Binding-site contacts:
Ligand atom CAG contacts residue THR255 of chain 1.C at 3.5 Å.
Ligand atom CAP contacts residue TYR71 of chain 1.C at 3.6 Å (hydrophobic).
Ligand atom FAB contacts residue LEU99 of chain 1.C at 3.3 Å.
Ligand atom CAH contacts residue VFV1 of chain 1.M at 3.5 Å.
Ligand atom CAJ contacts residue GLY247 of chain 1.C at 3.6 Å.
Ligand atom CAW contacts residue ILE317 of chain 1.C at 3.6 Å (hydrophobic).
Ligand atom NBO contacts residue ILE317 of chain 1.C at 3.3 Å.
Ligand atom FAB contacts residue MET244 of chain 1.C at 3.3 Å.
Ligand atom CAT contacts residue ILE317 of chain 1.C at 3.7 Å (hydrophobic).
Ligand atom CAQ contacts residue PHE174 of chain 1.C at 3.5 Å (hydrophobic).
Ligand atom CAO contacts residue ALA84 of chain 1.C at 3.6 Å (hydrophobic).
Ligand atom NAX contacts residue HEM1 of chain 1.K at 2.1 Å.
Ligand atom OAA contacts residue PHE174 of chain 1.C at 3.3 Å.
Ligand atom NAY contacts residue LEU74 of chain 1.C at 3.2 Å.
Ligand atom CAM contacts residue PHE174 of chain 1.C at 3.6 Å (hydrophobic).
Ligand atom CAH contacts residue TRP179 of chain 1.C at 3.0 Å (hydrophobic).
Ligand atom FAC contacts residue ALA251 of chain 1.C at 3.2 Å.
Ligand atom CAL contacts residue VFV1 of chain 1.M at 3.6 Å.
Ligand atom CAE contacts residue TRP179 of chain 1.C at 3.2 Å (hydrophobic).
Ligand atom CBE contacts residue PHE79 of chain 1.C at 3.5 Å (hydrophobic).
Ligand atom CAG contacts residue HEM1 of chain 1.K at 3.1 Å.
Ligand atom CAU contacts residue ILE317 of chain 1.C at 3.5 Å (hydrophobic).
Ligand atom CBI contacts residue VFV1 of chain 1.M at 3.6 Å.
Ligand atom CAU contacts residue HEM1 of chain 1.K at 3.0 Å.
Ligand atom CAK contacts residue PHE92 of chain 1.C at 3.6 Å (hydrophobic).
Ligand atom CAM contacts residue VFV1 of chain 1.M at 3.6 Å.
Ligand atom CAV contacts residue PHE79 of chain 1.C at 3.5 Å (hydrophobic).
Ligand atom CBL contacts residue VFV1 of chain 1.M at 3.7 Å.
Ligand atom CAV contacts residue GLY247 of chain 1.C at 3.5 Å.
Ligand atom NAY contacts residue VFV1 of chain 1.M at 3.5 Å.
Ligand atom OBB contacts residue LEU74 of chain 1.C at 3.5 Å.
Ligand atom FAC contacts residue LEU250 of chain 1.C at 3.7 Å.
Ligand atom CAP contacts residue VFV1 of chain 1.M at 3.4 Å.
Ligand atom CAN contacts residue GLY247 of chain 1.C at 3.4 Å.
Ligand atom CBM contacts residue LEU74 of chain 1.C at 3.6 Å (hydrophobic).
Ligand atom NAZ contacts residue TYR71 of chain 1.C at 3.6 Å.
Ligand atom CBL contacts residue LEU74 of chain 1.C at 3.2 Å (hydrophobic).
Ligand atom OAA contacts residue PHE79 of chain 1.C at 3.5 Å.
Ligand atom NAZ contacts residue LEU74 of chain 1.C at 3.5 Å.
Ligand atom OBB contacts residue VFV1 of chain 1.M at 3.6 Å.

Sequence of chain 1.C:
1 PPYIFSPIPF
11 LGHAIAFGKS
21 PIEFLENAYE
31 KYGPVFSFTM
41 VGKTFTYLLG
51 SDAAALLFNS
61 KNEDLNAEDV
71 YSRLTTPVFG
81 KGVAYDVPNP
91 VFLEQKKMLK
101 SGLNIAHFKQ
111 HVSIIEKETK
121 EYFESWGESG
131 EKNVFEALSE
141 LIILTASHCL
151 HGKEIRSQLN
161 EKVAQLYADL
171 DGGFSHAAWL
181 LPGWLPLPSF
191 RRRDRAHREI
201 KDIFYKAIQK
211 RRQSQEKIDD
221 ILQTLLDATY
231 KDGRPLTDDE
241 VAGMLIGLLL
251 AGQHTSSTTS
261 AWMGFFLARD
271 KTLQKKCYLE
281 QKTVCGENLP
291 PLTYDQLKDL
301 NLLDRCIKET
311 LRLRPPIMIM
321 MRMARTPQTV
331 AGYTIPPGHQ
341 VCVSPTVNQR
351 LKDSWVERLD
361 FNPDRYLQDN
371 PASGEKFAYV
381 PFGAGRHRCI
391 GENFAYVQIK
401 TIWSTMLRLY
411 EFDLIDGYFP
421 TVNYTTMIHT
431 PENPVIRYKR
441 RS

This small molecule binds to this protein.
Small molecule (SMILES): O=C(N[C@@H](Cn1ccnc1)c1ccc(-c2ccc(F)cc2)cc1F)c1ccc(-c2nnc(-c3ccccc3)o2)cc1